Sequence of chain 1.C:
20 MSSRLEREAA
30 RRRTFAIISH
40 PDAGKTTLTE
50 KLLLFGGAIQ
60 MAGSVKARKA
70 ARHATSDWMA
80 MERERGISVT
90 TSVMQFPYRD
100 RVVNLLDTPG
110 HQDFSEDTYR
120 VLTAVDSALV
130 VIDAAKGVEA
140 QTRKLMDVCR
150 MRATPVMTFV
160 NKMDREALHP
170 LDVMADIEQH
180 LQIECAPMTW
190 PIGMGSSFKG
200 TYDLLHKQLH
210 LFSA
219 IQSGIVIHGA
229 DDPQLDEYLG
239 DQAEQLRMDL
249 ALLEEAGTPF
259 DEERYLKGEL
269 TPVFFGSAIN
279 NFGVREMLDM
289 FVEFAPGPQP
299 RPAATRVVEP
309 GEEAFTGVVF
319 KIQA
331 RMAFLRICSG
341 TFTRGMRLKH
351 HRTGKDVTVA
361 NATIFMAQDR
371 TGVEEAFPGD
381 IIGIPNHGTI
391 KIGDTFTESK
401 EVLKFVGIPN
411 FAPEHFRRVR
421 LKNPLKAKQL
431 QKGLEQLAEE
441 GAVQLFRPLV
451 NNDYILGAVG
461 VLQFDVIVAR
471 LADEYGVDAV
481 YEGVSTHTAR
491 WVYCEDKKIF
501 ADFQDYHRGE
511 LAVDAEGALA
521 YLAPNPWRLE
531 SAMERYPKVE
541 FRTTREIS

This small molecule binds to this protein.
Small molecule (SMILES): Nc1nc2c(ncn2[C@@H]2O[C@H](CO[P](=O)(O)OP(=O)(O)O)[C@@H](O[P](=O)(O)OP(=O)(O)O)[C@H]2O)c(=O)[nH]1

Binding-site contacts:
Ligand atom O3A contacts residue LYS44 of chain 1.C at 3.7 Å.
Ligand atom PB contacts residue ASP41 of chain 1.C at 3.6 Å.
Ligand atom O2B contacts residue GLY43 of chain 1.C at 3.1 Å (h-bond).
Ligand atom O1A contacts residue THR45 of chain 1.C at 3.0 Å (h-bond).
Ligand atom O6 contacts residue ALA276 of chain 1.C at 2.8 Å (h-bond).
Ligand atom N7 contacts residue ASN160 of chain 1.C at 3.1 Å (h-bond).
Ligand atom O6 contacts residue ILE277 of chain 1.C at 2.8 Å (h-bond).
Ligand atom O3B contacts residue LYS44 of chain 1.C at 3.6 Å (salt-bridge).
Ligand atom O2' contacts residue LYS68 of chain 1.C at 3.2 Å (salt-bridge).
Ligand atom C2 contacts residue ASP163 of chain 1.C at 3.4 Å.
Ligand atom N1 contacts residue ILE277 of chain 1.C at 3.2 Å.
Ligand atom O2' contacts residue ILE277 of chain 1.C at 3.6 Å.
Ligand atom O2D contacts residue LYS68 of chain 1.C at 2.9 Å (salt-bridge).
Ligand atom O2A contacts residue THR45 of chain 1.C at 3.5 Å (h-bond).
Ligand atom N2 contacts residue ARG164 of chain 1.C at 3.5 Å.
Ligand atom C6 contacts residue ASN160 of chain 1.C at 3.7 Å.
Ligand atom O2B contacts residue ALA42 of chain 1.C at 3.2 Å (h-bond).
Ligand atom O4' contacts residue LYS161 of chain 1.C at 3.3 Å (salt-bridge).
Ligand atom O1B contacts residue HIS110 of chain 1.C at 2.8 Å (h-bond).
Ligand atom O3A contacts residue GLY43 of chain 1.C at 3.3 Å (h-bond).
Ligand atom O2B contacts residue LYS44 of chain 1.C at 2.9 Å (salt-bridge).
Ligand atom O2B contacts residue ASP41 of chain 1.C at 3.5 Å (salt-bridge).
Ligand atom C6 contacts residue ILE277 of chain 1.C at 3.2 Å (hydrophobic).
Ligand atom N2 contacts residue ASP163 of chain 1.C at 2.6 Å (salt-bridge).
Ligand atom N1 contacts residue ASP163 of chain 1.C at 3.2 Å (salt-bridge).
Ligand atom C5 contacts residue ASN160 of chain 1.C at 3.5 Å.
Ligand atom O1A contacts residue GLY43 of chain 1.C at 3.2 Å.
Ligand atom N7 contacts residue ILE277 of chain 1.C at 3.6 Å (h-bond).
Ligand atom O6 contacts residue ASN160 of chain 1.C at 3.0 Å (h-bond).
Ligand atom C8 contacts residue THR46 of chain 1.C at 3.4 Å.
Ligand atom O3A contacts residue ASP41 of chain 1.C at 3.6 Å.
Ligand atom O1A contacts residue THR46 of chain 1.C at 2.6 Å (h-bond).
Ligand atom N1 contacts residue LYS161 of chain 1.C at 3.7 Å.
Ligand atom O6 contacts residue SER275 of chain 1.C at 3.2 Å.
Ligand atom O3B contacts residue THR45 of chain 1.C at 2.6 Å (h-bond).
Ligand atom PB contacts residue LYS44 of chain 1.C at 3.6 Å.
Ligand atom C2' contacts residue LYS68 of chain 1.C at 3.6 Å.
Ligand atom C5 contacts residue ILE277 of chain 1.C at 3.4 Å (hydrophobic).
Ligand atom O1A contacts residue LYS44 of chain 1.C at 3.5 Å (salt-bridge).
Ligand atom O1B contacts residue ASP41 of chain 1.C at 2.9 Å (salt-bridge).